Binding-site contacts:
Ligand atom C7 contacts residue ASN61 of chain 1.B at 3.0 Å.
Ligand atom C4 contacts residue ASN61 of chain 1.B at 4.2 Å.
Ligand atom C5 contacts residue ASN61 of chain 1.B at 3.7 Å.
Ligand atom C6 contacts residue TYR28 of chain 1.B at 3.3 Å (hydrophobic).
Ligand atom O7 contacts residue ASN61 of chain 1.B at 3.1 Å (h-bond).
Ligand atom C8 contacts residue ASN61 of chain 1.B at 3.7 Å.
Ligand atom C1 contacts residue ASN61 of chain 1.B at 1.4 Å.
Ligand atom C3 contacts residue ASN61 of chain 1.B at 3.8 Å.
Ligand atom O5 contacts residue TYR28 of chain 1.B at 4.2 Å.
Ligand atom O5 contacts residue ASN61 of chain 1.B at 2.4 Å (h-bond).
Ligand atom C2 contacts residue ASN61 of chain 1.B at 2.5 Å.
Ligand atom C5 contacts residue TYR28 of chain 1.B at 4.2 Å (hydrophobic).
Ligand atom O6 contacts residue TYR28 of chain 1.B at 3.7 Å.
Ligand atom N2 contacts residue ASN61 of chain 1.B at 2.9 Å (h-bond).

The small molecule below binds the protein below.
Small molecule (SMILES): CC(=O)N[C@@H]1[C@@H](O)[C@H](O)[C@@H](CO)O[C@H]1O

Sequence of chain 1.B:
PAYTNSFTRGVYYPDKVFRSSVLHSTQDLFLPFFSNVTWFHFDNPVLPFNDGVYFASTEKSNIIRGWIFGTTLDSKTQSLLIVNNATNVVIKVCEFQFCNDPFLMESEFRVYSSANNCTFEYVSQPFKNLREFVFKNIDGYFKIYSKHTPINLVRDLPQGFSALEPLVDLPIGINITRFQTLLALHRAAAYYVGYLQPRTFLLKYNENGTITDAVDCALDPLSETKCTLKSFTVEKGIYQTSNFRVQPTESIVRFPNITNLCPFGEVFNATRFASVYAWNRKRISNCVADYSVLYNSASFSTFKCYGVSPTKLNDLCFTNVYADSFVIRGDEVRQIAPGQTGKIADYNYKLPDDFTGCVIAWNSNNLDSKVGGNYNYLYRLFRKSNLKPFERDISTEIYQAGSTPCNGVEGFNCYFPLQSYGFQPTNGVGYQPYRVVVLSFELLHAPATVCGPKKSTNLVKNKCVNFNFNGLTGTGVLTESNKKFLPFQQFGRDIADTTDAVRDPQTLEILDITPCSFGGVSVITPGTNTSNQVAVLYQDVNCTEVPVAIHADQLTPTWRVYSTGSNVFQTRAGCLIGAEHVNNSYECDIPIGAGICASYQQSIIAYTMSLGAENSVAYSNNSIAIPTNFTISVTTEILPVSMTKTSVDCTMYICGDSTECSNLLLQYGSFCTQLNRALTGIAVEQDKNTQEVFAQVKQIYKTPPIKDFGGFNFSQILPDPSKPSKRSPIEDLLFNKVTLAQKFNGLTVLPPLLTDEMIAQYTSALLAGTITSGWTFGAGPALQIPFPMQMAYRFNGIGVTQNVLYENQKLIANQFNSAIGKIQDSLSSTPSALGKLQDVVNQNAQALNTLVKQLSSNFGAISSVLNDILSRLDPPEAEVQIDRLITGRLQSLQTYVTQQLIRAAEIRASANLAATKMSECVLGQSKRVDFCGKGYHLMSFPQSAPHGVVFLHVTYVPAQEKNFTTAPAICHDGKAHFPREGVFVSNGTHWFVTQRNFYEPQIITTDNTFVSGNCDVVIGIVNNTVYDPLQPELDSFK